Sequence of chain 1.A:
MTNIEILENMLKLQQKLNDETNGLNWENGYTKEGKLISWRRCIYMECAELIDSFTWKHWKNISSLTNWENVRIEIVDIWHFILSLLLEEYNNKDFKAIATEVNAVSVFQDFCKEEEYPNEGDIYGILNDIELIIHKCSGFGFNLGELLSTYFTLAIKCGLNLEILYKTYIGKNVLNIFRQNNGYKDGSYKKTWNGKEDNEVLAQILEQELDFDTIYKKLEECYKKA

Binding-site contacts:
Ligand atom O2A contacts residue LYS57 of chain 1.B at 3.0 Å (salt-bridge).
Ligand atom N3A contacts residue MG1 of chain 1.D at 3.4 Å.
Ligand atom O3' contacts residue ASP77 of chain 1.A at 2.9 Å (salt-bridge).
Ligand atom N3 contacts residue ASN18 of chain 1.A at 2.9 Å (h-bond).
Ligand atom O3B contacts residue MG1 of chain 1.D at 2.1 Å.
Ligand atom N3A contacts residue ARG182 of chain 1.A at 3.3 Å (salt-bridge).
Ligand atom PB contacts residue MG1 of chain 1.D at 3.3 Å.
Ligand atom O4 contacts residue ASN22 of chain 1.A at 2.9 Å (h-bond).
Ligand atom C5 contacts residue HIS58 of chain 1.B at 3.5 Å.
Ligand atom C4' contacts residue ASN179 of chain 1.A at 3.4 Å.
Ligand atom O3B contacts residue ASP77 of chain 1.A at 3.1 Å (salt-bridge).
Ligand atom O4 contacts residue HIS58 of chain 1.B at 2.9 Å (h-bond).
Ligand atom O5' contacts residue TRP59 of chain 1.B at 3.4 Å (h-bond).
Ligand atom O1A contacts residue GLU46 of chain 1.A at 2.9 Å (salt-bridge).
Ligand atom PB contacts residue MG1 of chain 1.E at 3.2 Å.
Ligand atom O2A contacts residue TRP59 of chain 1.B at 2.9 Å (h-bond).
Ligand atom C2' contacts residue PHE81 of chain 1.A at 3.6 Å (hydrophobic).
Ligand atom O1B contacts residue ASP77 of chain 1.A at 3.2 Å (salt-bridge).
Ligand atom O2B contacts residue ASN202 of chain 1.A at 3.1 Å (h-bond).
Ligand atom O1B contacts residue LYS175 of chain 1.A at 2.6 Å (salt-bridge).
Ligand atom O2A contacts residue TYR187 of chain 1.A at 2.6 Å (h-bond).
Ligand atom O2B contacts residue LYS194 of chain 1.A at 2.8 Å (salt-bridge).
Ligand atom O2 contacts residue LEU17 of chain 1.A at 3.2 Å.
Ligand atom O1A contacts residue LYS57 of chain 1.B at 3.0 Å (salt-bridge).
Ligand atom PA contacts residue LYS57 of chain 1.B at 3.4 Å.
Ligand atom O3' contacts residue ASN179 of chain 1.A at 2.9 Å (h-bond).
Ligand atom PA contacts residue MG1 of chain 1.D at 3.2 Å.
Ligand atom O3B contacts residue GLU46 of chain 1.A at 3.1 Å (salt-bridge).
Ligand atom C5 contacts residue TRP59 of chain 1.B at 3.4 Å (hydrophobic).
Ligand atom O5' contacts residue ARG182 of chain 1.A at 3.3 Å (salt-bridge).
Ligand atom O3B contacts residue MG1 of chain 1.E at 2.1 Å.
Ligand atom O2 contacts residue GLN14 of chain 1.A at 2.9 Å (h-bond).
Ligand atom O4' contacts residue ASN179 of chain 1.A at 3.5 Å (h-bond).
Ligand atom O3B contacts residue GLU49 of chain 1.A at 2.9 Å (salt-bridge).
Ligand atom C2' contacts residue HIS80 of chain 1.A at 3.4 Å.
Ligand atom C1' contacts residue ASN179 of chain 1.A at 3.5 Å.
Ligand atom N3A contacts residue TYR187 of chain 1.A at 3.4 Å (h-bond).
Ligand atom O4 contacts residue TRP39 of chain 1.A at 3.2 Å.
Ligand atom O1A contacts residue MG1 of chain 1.D at 2.0 Å.
Ligand atom O1B contacts residue ARG182 of chain 1.A at 2.9 Å (salt-bridge).

The protein below binds the small molecule below.
Small molecule (SMILES): O=c1ccn([C@H]2C[C@H](O)[C@@H](CO[P](=O)(O)NP(=O)(O)O)O2)c(=O)[nH]1

Sequence of chain 1.B:
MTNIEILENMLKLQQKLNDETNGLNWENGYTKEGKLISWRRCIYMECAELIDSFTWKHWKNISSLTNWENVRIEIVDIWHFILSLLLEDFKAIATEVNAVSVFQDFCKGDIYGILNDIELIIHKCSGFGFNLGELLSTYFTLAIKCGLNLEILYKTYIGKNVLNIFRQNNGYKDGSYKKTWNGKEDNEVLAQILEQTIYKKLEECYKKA